Binding-site contacts:
Ligand atom O6 contacts residue GLY213 of chain 1.B at 4.3 Å.
Ligand atom C5 contacts residue GLY214 of chain 1.B at 4.4 Å.
Ligand atom C4 contacts residue ASP83 of chain 1.B at 3.2 Å.
Ligand atom O1 contacts residue SER211 of chain 1.B at 4.2 Å.
Ligand atom C3 contacts residue SER211 of chain 1.B at 4.3 Å.
Ligand atom C6 contacts residue GLY213 of chain 1.B at 4.3 Å.
Ligand atom O5 contacts residue SER211 of chain 1.B at 3.4 Å (h-bond).
Ligand atom C4 contacts residue SER211 of chain 1.B at 3.6 Å.
Ligand atom O2 contacts residue ASN127 of chain 1.B at 3.5 Å (h-bond).
Ligand atom O3 contacts residue TYR125 of chain 1.B at 4.1 Å.
Ligand atom C3 contacts residue ASN127 of chain 1.B at 3.5 Å.
Ligand atom O3 contacts residue ASN127 of chain 1.B at 3.0 Å (h-bond).
Ligand atom C5 contacts residue SER211 of chain 1.B at 3.8 Å.
Ligand atom C6 contacts residue SER211 of chain 1.B at 4.2 Å.
Ligand atom O4 contacts residue ALA82 of chain 1.B at 3.7 Å.
Ligand atom C6 contacts residue GLY214 of chain 1.B at 3.7 Å.
Ligand atom C4 contacts residue TYR125 of chain 1.B at 3.8 Å (hydrophobic).
Ligand atom C2 contacts residue SER211 of chain 1.B at 3.8 Å.
Ligand atom C3 contacts residue ASP83 of chain 1.B at 3.4 Å.
Ligand atom C1 contacts residue TYR125 of chain 1.B at 4.5 Å (hydrophobic).
Ligand atom C5 contacts residue TYR125 of chain 1.B at 3.5 Å (hydrophobic).
Ligand atom C1 contacts residue SER211 of chain 1.B at 4.0 Å.
Ligand atom O4 contacts residue ASP83 of chain 1.B at 2.7 Å (salt-bridge).
Ligand atom O6 contacts residue TYR125 of chain 1.B at 4.0 Å.
Ligand atom O6 contacts residue ASP80 of chain 1.B at 3.6 Å.
Ligand atom O2 contacts residue GLU129 of chain 1.B at 4.0 Å.
Ligand atom O4 contacts residue GLY214 of chain 1.B at 3.6 Å.
Ligand atom O4 contacts residue GLY103 of chain 1.B at 4.4 Å.
Ligand atom O4 contacts residue SER211 of chain 1.B at 2.5 Å (h-bond).
Ligand atom C6 contacts residue TYR125 of chain 1.B at 3.6 Å (hydrophobic).
Ligand atom O3 contacts residue GLY103 of chain 1.B at 3.5 Å.
Ligand atom C6 contacts residue ASP80 of chain 1.B at 3.9 Å.
Ligand atom C4 contacts residue ALA82 of chain 1.B at 4.0 Å (hydrophobic).
Ligand atom O5 contacts residue TYR125 of chain 1.B at 4.4 Å.
Ligand atom C2 contacts residue ASN127 of chain 1.B at 4.1 Å.
Ligand atom O3 contacts residue GLY104 of chain 1.B at 3.0 Å (h-bond).
Ligand atom C3 contacts residue TYR125 of chain 1.B at 3.6 Å (hydrophobic).
Ligand atom C3 contacts residue GLY104 of chain 1.B at 4.4 Å.
Ligand atom O3 contacts residue ASP83 of chain 1.B at 2.5 Å (salt-bridge).
Ligand atom O6 contacts residue GLY214 of chain 1.B at 4.2 Å.

Sequence of chain 1.B:
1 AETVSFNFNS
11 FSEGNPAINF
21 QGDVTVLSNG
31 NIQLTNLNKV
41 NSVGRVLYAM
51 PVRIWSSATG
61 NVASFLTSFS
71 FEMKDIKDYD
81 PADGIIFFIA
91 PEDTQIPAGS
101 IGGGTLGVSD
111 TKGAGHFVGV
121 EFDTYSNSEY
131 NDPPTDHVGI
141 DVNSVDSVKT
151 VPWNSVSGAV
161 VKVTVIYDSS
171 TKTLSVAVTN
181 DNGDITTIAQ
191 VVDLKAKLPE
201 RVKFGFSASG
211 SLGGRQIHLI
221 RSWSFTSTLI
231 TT

The small molecule below binds the protein below.
Small molecule (SMILES): OC[C@H]1O[C@@H](O)[C@H](O)[C@@H](O)[C@H]1O